Sequence of chain 1.F:
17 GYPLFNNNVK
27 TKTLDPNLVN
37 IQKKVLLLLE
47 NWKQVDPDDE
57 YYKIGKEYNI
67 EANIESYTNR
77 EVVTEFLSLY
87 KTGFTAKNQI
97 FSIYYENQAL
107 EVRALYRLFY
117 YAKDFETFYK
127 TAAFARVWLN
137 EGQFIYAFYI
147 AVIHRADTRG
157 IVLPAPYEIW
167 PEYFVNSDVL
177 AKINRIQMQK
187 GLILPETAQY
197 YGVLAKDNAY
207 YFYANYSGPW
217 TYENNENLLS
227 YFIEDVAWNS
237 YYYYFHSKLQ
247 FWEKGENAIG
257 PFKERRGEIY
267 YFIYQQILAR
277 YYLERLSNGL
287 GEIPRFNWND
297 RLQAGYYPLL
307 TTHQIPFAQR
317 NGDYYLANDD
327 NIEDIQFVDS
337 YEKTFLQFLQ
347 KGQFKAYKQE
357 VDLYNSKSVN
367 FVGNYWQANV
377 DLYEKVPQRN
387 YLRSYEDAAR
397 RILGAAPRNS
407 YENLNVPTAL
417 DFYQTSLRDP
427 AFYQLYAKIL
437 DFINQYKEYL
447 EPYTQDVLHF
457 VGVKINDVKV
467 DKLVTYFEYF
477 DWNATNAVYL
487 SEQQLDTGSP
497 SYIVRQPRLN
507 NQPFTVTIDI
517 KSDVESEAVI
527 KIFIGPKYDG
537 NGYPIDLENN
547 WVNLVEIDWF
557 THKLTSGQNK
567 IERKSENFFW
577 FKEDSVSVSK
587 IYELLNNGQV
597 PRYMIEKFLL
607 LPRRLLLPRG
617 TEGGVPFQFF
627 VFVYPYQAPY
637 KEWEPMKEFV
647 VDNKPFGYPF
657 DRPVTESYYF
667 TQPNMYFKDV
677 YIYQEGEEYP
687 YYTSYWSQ

A protein and the small-molecule ligand that binds it are described below.
Small molecule (SMILES): CC(=O)N[C@H]1[C@H](O[C@H]2[C@H](O)[C@@H](NC(C)=O)CO[C@@H]2CO)O[C@H](CO)[C@@H](O[C@@H]2O[C@H](CO[C@H]3O[C@H](CO)[C@@H](O)[C@H](O)[C@@H]3O)[C@@H](O)[C@H](O[C@H]3O[C@H](CO)[C@@H](O)[C@H](O)[C@@H]3O[C@H]3O[C@H](CO)[C@@H](O)[C@H](O)[C@@H]3O)[C@@H]2O)[C@@H]1O

Sequence of chain 1.C:
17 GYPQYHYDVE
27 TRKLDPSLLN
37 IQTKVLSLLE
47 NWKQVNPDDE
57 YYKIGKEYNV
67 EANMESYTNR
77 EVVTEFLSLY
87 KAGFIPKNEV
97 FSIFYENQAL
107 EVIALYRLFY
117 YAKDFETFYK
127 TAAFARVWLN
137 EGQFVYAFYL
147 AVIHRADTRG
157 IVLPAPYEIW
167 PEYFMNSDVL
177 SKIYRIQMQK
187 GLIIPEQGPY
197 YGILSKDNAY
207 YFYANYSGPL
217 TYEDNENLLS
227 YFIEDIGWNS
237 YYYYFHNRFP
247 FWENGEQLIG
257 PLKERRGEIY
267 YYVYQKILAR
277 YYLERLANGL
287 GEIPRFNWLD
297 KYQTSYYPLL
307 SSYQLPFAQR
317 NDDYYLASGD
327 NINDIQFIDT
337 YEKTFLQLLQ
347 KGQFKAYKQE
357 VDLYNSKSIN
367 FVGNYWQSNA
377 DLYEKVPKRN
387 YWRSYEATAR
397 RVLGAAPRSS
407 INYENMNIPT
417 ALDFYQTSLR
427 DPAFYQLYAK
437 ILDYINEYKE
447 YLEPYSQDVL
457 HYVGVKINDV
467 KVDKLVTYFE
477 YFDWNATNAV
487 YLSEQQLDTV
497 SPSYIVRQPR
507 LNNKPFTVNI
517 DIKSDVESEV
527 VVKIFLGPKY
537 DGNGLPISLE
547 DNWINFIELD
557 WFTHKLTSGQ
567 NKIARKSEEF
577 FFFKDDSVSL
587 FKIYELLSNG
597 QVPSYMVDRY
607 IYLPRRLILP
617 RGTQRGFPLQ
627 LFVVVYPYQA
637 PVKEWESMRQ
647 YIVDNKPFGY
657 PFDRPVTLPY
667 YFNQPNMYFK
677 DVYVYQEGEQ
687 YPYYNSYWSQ

Sequence of chain 1.B:
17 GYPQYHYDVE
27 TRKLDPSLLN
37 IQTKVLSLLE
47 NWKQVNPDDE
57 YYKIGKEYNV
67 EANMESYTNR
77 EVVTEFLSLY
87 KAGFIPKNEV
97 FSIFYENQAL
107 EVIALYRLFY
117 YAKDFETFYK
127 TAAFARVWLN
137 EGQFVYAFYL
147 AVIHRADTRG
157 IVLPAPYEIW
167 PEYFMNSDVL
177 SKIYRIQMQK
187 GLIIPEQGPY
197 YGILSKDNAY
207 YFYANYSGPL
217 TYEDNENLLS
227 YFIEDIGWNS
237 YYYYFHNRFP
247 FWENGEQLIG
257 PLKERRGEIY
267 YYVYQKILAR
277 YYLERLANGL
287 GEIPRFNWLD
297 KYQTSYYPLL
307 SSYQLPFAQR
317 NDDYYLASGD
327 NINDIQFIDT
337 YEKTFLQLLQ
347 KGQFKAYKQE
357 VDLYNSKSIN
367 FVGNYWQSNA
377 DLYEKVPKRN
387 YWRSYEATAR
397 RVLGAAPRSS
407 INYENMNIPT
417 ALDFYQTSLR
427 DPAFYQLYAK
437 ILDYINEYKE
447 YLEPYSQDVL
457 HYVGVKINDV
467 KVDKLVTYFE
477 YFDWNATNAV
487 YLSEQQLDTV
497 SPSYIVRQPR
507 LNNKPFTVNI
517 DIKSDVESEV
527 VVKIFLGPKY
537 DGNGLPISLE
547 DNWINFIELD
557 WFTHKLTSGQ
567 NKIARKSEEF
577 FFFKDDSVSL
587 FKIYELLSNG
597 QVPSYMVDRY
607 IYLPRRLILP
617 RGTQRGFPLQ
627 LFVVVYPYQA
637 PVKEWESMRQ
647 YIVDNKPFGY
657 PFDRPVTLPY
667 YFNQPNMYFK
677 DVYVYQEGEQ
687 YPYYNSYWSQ

Binding-site contacts:
Ligand atom O4 contacts residue PHE90 of chain 1.C at 3.0 Å (h-bond).
Ligand atom C6 contacts residue PRO92 of chain 1.C at 3.9 Å (hydrophobic).
Ligand atom C2 contacts residue THR689 of chain 1.F at 3.7 Å.
Ligand atom C1 contacts residue TRP692 of chain 1.F at 4.1 Å (hydrophobic).
Ligand atom C6 contacts residue PHE90 of chain 1.C at 3.7 Å (hydrophobic).
Ligand atom O7 contacts residue ASN211 of chain 1.F at 3.4 Å (h-bond).
Ligand atom C1 contacts residue THR689 of chain 1.F at 3.8 Å.
Ligand atom C1 contacts residue TYR687 of chain 1.F at 3.4 Å (hydrophobic).
Ligand atom O6 contacts residue PRO92 of chain 1.C at 3.5 Å.
Ligand atom C3 contacts residue SER690 of chain 1.F at 4.0 Å.
Ligand atom C8 contacts residue TYR209 of chain 1.F at 3.3 Å (hydrophobic).
Ligand atom C4 contacts residue TYR687 of chain 1.F at 4.0 Å (hydrophobic).
Ligand atom C1 contacts residue SER690 of chain 1.F at 4.1 Å.
Ligand atom C3 contacts residue TRP692 of chain 1.F at 4.0 Å (hydrophobic).
Ligand atom C6 contacts residue TRP692 of chain 1.F at 3.5 Å (hydrophobic).
Ligand atom C5 contacts residue TYR687 of chain 1.F at 3.2 Å (hydrophobic).
Ligand atom O4 contacts residue SER690 of chain 1.F at 3.8 Å.
Ligand atom C7 contacts residue ASN211 of chain 1.F at 3.4 Å.
Ligand atom O4 contacts residue TRP134 of chain 1.C at 3.4 Å.
Ligand atom C7 contacts residue THR689 of chain 1.F at 3.8 Å.
Ligand atom O3 contacts residue GLY89 of chain 1.C at 4.1 Å.
Ligand atom C6 contacts residue TYR687 of chain 1.F at 4.0 Å (hydrophobic).
Ligand atom C3 contacts residue TYR687 of chain 1.F at 4.0 Å (hydrophobic).
Ligand atom C4 contacts residue PHE90 of chain 1.C at 4.0 Å (hydrophobic).
Ligand atom O4 contacts residue GLY89 of chain 1.C at 3.4 Å.
Ligand atom N2 contacts residue THR689 of chain 1.F at 3.0 Å (h-bond).
Ligand atom C8 contacts residue THR689 of chain 1.F at 3.8 Å.
Ligand atom O5 contacts residue ASN211 of chain 1.F at 2.3 Å (h-bond).
Ligand atom C5 contacts residue ASN211 of chain 1.F at 3.6 Å.
Ligand atom C2 contacts residue ASN211 of chain 1.F at 2.5 Å.
Ligand atom O7 contacts residue TYR688 of chain 1.F at 3.9 Å.
Ligand atom O5 contacts residue SER690 of chain 1.F at 3.5 Å.
Ligand atom N2 contacts residue ASN211 of chain 1.F at 2.9 Å (h-bond).
Ligand atom C3 contacts residue THR689 of chain 1.F at 4.1 Å.
Ligand atom O3 contacts residue SER690 of chain 1.F at 3.5 Å.
Ligand atom C3 contacts residue ASN211 of chain 1.F at 3.8 Å.
Ligand atom C1 contacts residue ASN211 of chain 1.F at 1.4 Å.
Ligand atom O4 contacts residue TRP692 of chain 1.F at 3.6 Å.
Ligand atom C5 contacts residue TRP692 of chain 1.F at 3.9 Å (hydrophobic).
Ligand atom O5 contacts residue TYR687 of chain 1.F at 3.5 Å (h-bond).